The small molecule below binds the protein below.
Small molecule (SMILES): CC(=O)N[C@H]1[C@H](O[C@H]2[C@@H](O)[C@@H](CO)O[C@@H](O[C@H]3[C@H](O)[C@@H](O)[C@H](O)O[C@@H]3CO)[C@@H]2O)O[C@H](CO)[C@@H](O)[C@@H]1O

Binding-site contacts:
Ligand atom N2 contacts residue GLY201 of chain 1.A at 3.8 Å.
Ligand atom C7 contacts residue GLY201 of chain 1.A at 3.7 Å.
Ligand atom C3 contacts residue GLY201 of chain 1.A at 3.9 Å.
Ligand atom O4 contacts residue ASP203 of chain 1.A at 2.5 Å (salt-bridge).
Ligand atom C6 contacts residue PHE165 of chain 1.A at 3.6 Å (hydrophobic).
Ligand atom C8 contacts residue ILE248 of chain 1.A at 3.9 Å (hydrophobic).
Ligand atom O2 contacts residue PHE245 of chain 1.A at 3.7 Å.
Ligand atom O7 contacts residue ARG244 of chain 1.A at 2.9 Å (salt-bridge).
Ligand atom C1 contacts residue TYR171 of chain 1.A at 3.5 Å (hydrophobic).
Ligand atom O4 contacts residue TYR174 of chain 1.A at 3.3 Å.
Ligand atom O7 contacts residue GLY201 of chain 1.A at 4.0 Å.
Ligand atom O5 contacts residue TYR171 of chain 1.A at 4.0 Å.
Ligand atom N2 contacts residue ASP204 of chain 1.A at 2.8 Å (salt-bridge).
Ligand atom C5 contacts residue TYR174 of chain 1.A at 3.9 Å (hydrophobic).
Ligand atom N2 contacts residue TYR171 of chain 1.A at 4.1 Å.
Ligand atom O3 contacts residue GOL1 of chain 1.I at 3.4 Å.
Ligand atom C2 contacts residue ASP204 of chain 1.A at 3.8 Å.
Ligand atom O4 contacts residue GOL1 of chain 1.I at 3.2 Å.
Ligand atom O6 contacts residue TRP199 of chain 1.A at 3.8 Å.
Ligand atom C3 contacts residue ASP204 of chain 1.A at 4.0 Å.
Ligand atom C7 contacts residue ASP204 of chain 1.A at 3.6 Å.
Ligand atom C6 contacts residue TYR174 of chain 1.A at 3.8 Å (hydrophobic).
Ligand atom C8 contacts residue PHE245 of chain 1.A at 4.0 Å (hydrophobic).
Ligand atom C5 contacts residue TYR171 of chain 1.A at 4.1 Å (hydrophobic).
Ligand atom C4 contacts residue GOL1 of chain 1.I at 3.9 Å.
Ligand atom C2 contacts residue TYR171 of chain 1.A at 4.0 Å (hydrophobic).
Ligand atom C4 contacts residue ASP203 of chain 1.A at 3.5 Å.
Ligand atom C5 contacts residue TYR171 of chain 1.A at 3.8 Å (hydrophobic).
Ligand atom O3 contacts residue GLY200 of chain 1.A at 3.5 Å.
Ligand atom C3 contacts residue ASP203 of chain 1.A at 3.2 Å.
Ligand atom O7 contacts residue TRP199 of chain 1.A at 4.0 Å.
Ligand atom C4 contacts residue TYR171 of chain 1.A at 3.9 Å (hydrophobic).
Ligand atom O3 contacts residue GLY201 of chain 1.A at 2.7 Å (h-bond).
Ligand atom O3 contacts residue ASP203 of chain 1.A at 2.6 Å (salt-bridge).
Ligand atom C7 contacts residue ARG244 of chain 1.A at 3.9 Å.
Ligand atom C3 contacts residue TYR171 of chain 1.A at 3.8 Å (hydrophobic).
Ligand atom C8 contacts residue GLY201 of chain 1.A at 3.7 Å.
Ligand atom O6 contacts residue PHE165 of chain 1.A at 3.9 Å.
Ligand atom C8 contacts residue ASP204 of chain 1.A at 3.5 Å.
Ligand atom C6 contacts residue TYR171 of chain 1.A at 4.1 Å (hydrophobic).

Sequence of chain 1.A:
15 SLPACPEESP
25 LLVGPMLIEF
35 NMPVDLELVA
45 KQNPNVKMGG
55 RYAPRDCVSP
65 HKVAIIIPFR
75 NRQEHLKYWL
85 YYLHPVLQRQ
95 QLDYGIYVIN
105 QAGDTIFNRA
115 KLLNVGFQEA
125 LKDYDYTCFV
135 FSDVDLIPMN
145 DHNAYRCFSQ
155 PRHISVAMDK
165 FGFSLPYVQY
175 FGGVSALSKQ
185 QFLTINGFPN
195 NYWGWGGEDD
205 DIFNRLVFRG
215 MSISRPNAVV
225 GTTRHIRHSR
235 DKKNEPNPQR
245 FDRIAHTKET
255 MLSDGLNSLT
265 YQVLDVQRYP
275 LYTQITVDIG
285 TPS